Sequence of chain 1.B:
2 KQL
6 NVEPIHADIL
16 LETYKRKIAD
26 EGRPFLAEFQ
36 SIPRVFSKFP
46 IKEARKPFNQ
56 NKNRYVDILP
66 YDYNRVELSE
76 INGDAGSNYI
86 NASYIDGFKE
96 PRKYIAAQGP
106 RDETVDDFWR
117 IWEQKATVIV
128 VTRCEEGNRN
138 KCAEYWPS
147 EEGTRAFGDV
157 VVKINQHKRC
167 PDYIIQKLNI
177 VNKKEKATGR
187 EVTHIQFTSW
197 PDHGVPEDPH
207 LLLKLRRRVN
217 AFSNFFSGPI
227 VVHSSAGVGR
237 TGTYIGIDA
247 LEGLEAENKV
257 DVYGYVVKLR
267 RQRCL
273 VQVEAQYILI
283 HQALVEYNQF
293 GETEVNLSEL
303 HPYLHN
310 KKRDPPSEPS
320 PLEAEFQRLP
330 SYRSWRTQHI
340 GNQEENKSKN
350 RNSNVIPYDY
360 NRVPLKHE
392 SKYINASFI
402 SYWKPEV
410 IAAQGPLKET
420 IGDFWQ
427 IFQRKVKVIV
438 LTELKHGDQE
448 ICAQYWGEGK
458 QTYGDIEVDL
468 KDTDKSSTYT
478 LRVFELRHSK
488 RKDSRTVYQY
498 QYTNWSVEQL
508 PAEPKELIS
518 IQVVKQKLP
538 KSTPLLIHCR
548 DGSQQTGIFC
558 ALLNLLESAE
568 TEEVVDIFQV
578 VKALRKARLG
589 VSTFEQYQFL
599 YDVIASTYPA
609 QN

The protein below binds the small molecule below.
Small molecule (SMILES): CC(C)[C@H](NC(=O)[C@H](CC(=O)O)NC(=O)[C@@H](Cc1ccc(OP(=O)(O)O)cc1)NC(=O)[C@H](CCC(=O)O)NC(=O)[C@H](CCC(=O)O)NC(=O)[C@@H](N)CCCN=C(N)N)C(=O)O

Binding-site contacts:
Ligand atom CE2 contacts residue GLN274 of chain 1.B at 3.3 Å.
Ligand atom OE1 contacts residue ARG136 of chain 1.B at 3.1 Å (salt-bridge).
Ligand atom OD1 contacts residue GLN274 of chain 1.B at 2.4 Å (h-bond).
Ligand atom O3P contacts residue SER230 of chain 1.B at 2.5 Å (h-bond).
Ligand atom CB contacts residue TYR60 of chain 1.B at 3.2 Å (hydrophobic).
Ligand atom O1P contacts residue SER231 of chain 1.B at 3.1 Å (h-bond).
Ligand atom O3P contacts residue ARG236 of chain 1.B at 3.1 Å (salt-bridge).
Ligand atom CE1 contacts residue ASP198 of chain 1.B at 3.6 Å.
Ligand atom O3P contacts residue GLY235 of chain 1.B at 2.6 Å (h-bond).
Ligand atom OE2 contacts residue ARG136 of chain 1.B at 3.4 Å (salt-bridge).
Ligand atom OD2 contacts residue GLN274 of chain 1.B at 3.4 Å (h-bond).
Ligand atom OH contacts residue GLN274 of chain 1.B at 3.1 Å (h-bond).
Ligand atom O contacts residue ASP62 of chain 1.B at 3.4 Å (salt-bridge).
Ligand atom CG contacts residue ALA232 of chain 1.B at 3.5 Å (hydrophobic).
Ligand atom CG contacts residue LEU271 of chain 1.B at 3.5 Å (hydrophobic).
Ligand atom O1P contacts residue ARG236 of chain 1.B at 3.0 Å (salt-bridge).
Ligand atom O1P contacts residue SER230 of chain 1.B at 2.8 Å (h-bond).
Ligand atom C contacts residue ASP62 of chain 1.B at 3.6 Å.
Ligand atom OH contacts residue ASP198 of chain 1.B at 3.6 Å (salt-bridge).
Ligand atom O2P contacts residue ARG236 of chain 1.B at 2.5 Å (salt-bridge).
Ligand atom CE2 contacts residue VAL234 of chain 1.B at 3.6 Å (hydrophobic).
Ligand atom O3P contacts residue VAL234 of chain 1.B at 3.5 Å (h-bond).
Ligand atom CG contacts residue GLN274 of chain 1.B at 3.2 Å.
Ligand atom CD2 contacts residue ALA232 of chain 1.B at 3.6 Å (hydrophobic).
Ligand atom O2P contacts residue GLY235 of chain 1.B at 3.3 Å.
Ligand atom N contacts residue ASP62 of chain 1.B at 3.5 Å.
Ligand atom P contacts residue GLY235 of chain 1.B at 3.5 Å.
Ligand atom OD1 contacts residue HIS199 of chain 1.B at 3.5 Å (h-bond).
Ligand atom CB contacts residue ASP62 of chain 1.B at 3.6 Å.
Ligand atom N contacts residue TYR60 of chain 1.B at 3.6 Å.
Ligand atom CZ contacts residue GLN274 of chain 1.B at 3.3 Å.
Ligand atom O contacts residue HIS199 of chain 1.B at 3.0 Å (h-bond).
Ligand atom CD1 contacts residue ALA232 of chain 1.B at 3.6 Å (hydrophobic).
Ligand atom CD1 contacts residue TYR60 of chain 1.B at 3.5 Å (hydrophobic).
Ligand atom O contacts residue VAL61 of chain 1.B at 3.3 Å.
Ligand atom P contacts residue ARG236 of chain 1.B at 3.3 Å.
Ligand atom N contacts residue ASP62 of chain 1.B at 3.1 Å (salt-bridge).
Ligand atom CE2 contacts residue ALA232 of chain 1.B at 3.6 Å (hydrophobic).
Ligand atom OD2 contacts residue LEU271 of chain 1.B at 3.3 Å.
Ligand atom P contacts residue SER230 of chain 1.B at 3.2 Å.